Binding-site contacts:
Ligand atom N4 contacts residue HIS428 of chain 42.A at 4.0 Å.
Ligand atom C4 contacts residue CYT1 of chain 47.B at 4.1 Å.
Ligand atom N4 contacts residue HIS426 of chain 42.A at 3.8 Å.
Ligand atom C6 contacts residue PHE427 of chain 45.A at 4.4 Å (hydrophobic).
Ligand atom O2 contacts residue HIS426 of chain 42.A at 2.9 Å (h-bond).
Ligand atom N4 contacts residue PHE427 of chain 45.A at 4.4 Å.
Ligand atom N4 contacts residue PHE427 of chain 42.A at 3.2 Å.
Ligand atom O2 contacts residue HIS428 of chain 45.A at 3.5 Å (h-bond).
Ligand atom N3 contacts residue PHE427 of chain 42.A at 4.2 Å.
Ligand atom C5 contacts residue CYT1 of chain 45.B at 3.0 Å.
Ligand atom O2 contacts residue GLY425 of chain 42.A at 3.4 Å.
Ligand atom C4 contacts residue PHE427 of chain 42.A at 4.0 Å (hydrophobic).
Ligand atom C2 contacts residue HIS428 of chain 45.A at 3.8 Å.
Ligand atom N4 contacts residue CYT1 of chain 47.B at 3.0 Å.
Ligand atom C4 contacts residue PHE427 of chain 45.A at 4.2 Å (hydrophobic).
Ligand atom C4 contacts residue HIS426 of chain 42.A at 3.6 Å.
Ligand atom C6 contacts residue CYT1 of chain 45.B at 3.4 Å.
Ligand atom C4 contacts residue CYT1 of chain 45.B at 4.2 Å.
Ligand atom C2 contacts residue HIS426 of chain 42.A at 3.2 Å.
Ligand atom C6 contacts residue HIS428 of chain 45.A at 3.9 Å.
Ligand atom O2 contacts residue TRP405 of chain 45.A at 4.5 Å.
Ligand atom C5 contacts residue PHE427 of chain 45.A at 3.9 Å (hydrophobic).
Ligand atom N1 contacts residue HIS428 of chain 45.A at 3.2 Å (h-bond).
Ligand atom N3 contacts residue HIS426 of chain 42.A at 2.6 Å (h-bond).

Sequence of chain 45.A:
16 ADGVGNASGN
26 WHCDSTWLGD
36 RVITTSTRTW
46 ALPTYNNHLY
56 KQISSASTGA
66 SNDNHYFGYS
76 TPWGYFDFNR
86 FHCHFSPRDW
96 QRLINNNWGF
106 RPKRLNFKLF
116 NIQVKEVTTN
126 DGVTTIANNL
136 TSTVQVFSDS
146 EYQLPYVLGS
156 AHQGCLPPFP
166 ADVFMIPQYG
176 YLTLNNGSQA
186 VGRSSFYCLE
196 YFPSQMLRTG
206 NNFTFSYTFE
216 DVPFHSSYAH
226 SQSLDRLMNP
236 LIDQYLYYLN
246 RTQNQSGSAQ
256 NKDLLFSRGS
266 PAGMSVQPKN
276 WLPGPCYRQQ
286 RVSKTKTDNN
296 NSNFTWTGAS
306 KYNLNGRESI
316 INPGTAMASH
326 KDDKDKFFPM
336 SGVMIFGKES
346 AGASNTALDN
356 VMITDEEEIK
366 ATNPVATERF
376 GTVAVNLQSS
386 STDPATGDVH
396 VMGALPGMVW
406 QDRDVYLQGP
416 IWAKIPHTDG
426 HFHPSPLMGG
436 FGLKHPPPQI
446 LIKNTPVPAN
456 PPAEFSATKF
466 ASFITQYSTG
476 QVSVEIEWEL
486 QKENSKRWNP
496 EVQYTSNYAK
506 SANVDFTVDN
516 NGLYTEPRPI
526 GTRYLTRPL

This small molecule binds to this protein.
Small molecule (SMILES): Nc1ccnc(=O)[nH]1

Sequence of chain 42.A:
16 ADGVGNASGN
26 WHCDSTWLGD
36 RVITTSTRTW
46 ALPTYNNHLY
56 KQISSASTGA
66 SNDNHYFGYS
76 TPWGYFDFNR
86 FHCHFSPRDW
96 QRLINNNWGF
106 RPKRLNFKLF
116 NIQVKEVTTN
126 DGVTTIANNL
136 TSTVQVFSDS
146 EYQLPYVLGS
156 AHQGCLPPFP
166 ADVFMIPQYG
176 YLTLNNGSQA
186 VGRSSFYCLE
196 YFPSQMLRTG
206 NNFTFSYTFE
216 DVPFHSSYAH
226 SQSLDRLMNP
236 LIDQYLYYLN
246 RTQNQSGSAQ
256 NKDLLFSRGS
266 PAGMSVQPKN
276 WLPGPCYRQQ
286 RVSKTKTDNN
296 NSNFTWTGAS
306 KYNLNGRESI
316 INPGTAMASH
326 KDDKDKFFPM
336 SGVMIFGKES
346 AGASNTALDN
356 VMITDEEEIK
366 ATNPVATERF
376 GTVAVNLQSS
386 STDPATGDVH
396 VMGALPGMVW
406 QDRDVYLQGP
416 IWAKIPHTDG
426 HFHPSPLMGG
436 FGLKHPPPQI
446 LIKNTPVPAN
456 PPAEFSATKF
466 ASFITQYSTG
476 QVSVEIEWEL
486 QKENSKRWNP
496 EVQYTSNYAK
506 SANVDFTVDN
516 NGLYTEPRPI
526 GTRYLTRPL